A small-molecule ligand and the protein it binds are described below.
Small molecule (SMILES): CC(=O)N[C@H]1[C@H](O[C@H]2[C@H](O)[C@@H](NC(C)=O)CO[C@@H]2CO)O[C@H](CO)[C@@H](O)[C@@H]1O

Binding-site contacts:
Ligand atom C1 contacts residue ASN204 of chain 1.A at 1.4 Å.
Ligand atom C5 contacts residue ASP205 of chain 1.A at 4.0 Å.
Ligand atom C2 contacts residue ASN204 of chain 1.A at 2.5 Å.
Ligand atom C7 contacts residue ASN204 of chain 1.A at 3.6 Å.
Ligand atom O7 contacts residue TRP208 of chain 1.A at 3.4 Å.
Ligand atom O6 contacts residue ASP205 of chain 1.A at 2.7 Å (salt-bridge).
Ligand atom C4 contacts residue ASN204 of chain 1.A at 4.1 Å.
Ligand atom O4 contacts residue LYS75 of chain 1.A at 3.6 Å.
Ligand atom O6 contacts residue SER76 of chain 1.A at 4.2 Å.
Ligand atom C8 contacts residue LEU93 of chain 1.A at 3.9 Å (hydrophobic).
Ligand atom C5 contacts residue ASN204 of chain 1.A at 3.6 Å.
Ligand atom O7 contacts residue LEU93 of chain 1.A at 3.7 Å.
Ligand atom O6 contacts residue SER77 of chain 1.A at 3.7 Å.
Ligand atom C6 contacts residue LYS75 of chain 1.A at 3.7 Å.
Ligand atom C8 contacts residue GOL1 of chain 1.K at 3.6 Å.
Ligand atom C3 contacts residue ASN204 of chain 1.A at 3.7 Å.
Ligand atom C1 contacts residue TRP208 of chain 1.A at 3.7 Å (hydrophobic).
Ligand atom O5 contacts residue TRP208 of chain 1.A at 3.8 Å.
Ligand atom O7 contacts residue GOL1 of chain 1.K at 2.8 Å (h-bond).
Ligand atom C7 contacts residue LEU93 of chain 1.A at 4.0 Å (hydrophobic).
Ligand atom C4 contacts residue LYS75 of chain 1.A at 4.2 Å.
Ligand atom N2 contacts residue ASN204 of chain 1.A at 3.0 Å (h-bond).
Ligand atom O5 contacts residue ASN204 of chain 1.A at 2.2 Å (h-bond).
Ligand atom C6 contacts residue ASP205 of chain 1.A at 3.6 Å.
Ligand atom C6 contacts residue SER76 of chain 1.A at 3.8 Å.
Ligand atom C7 contacts residue GOL1 of chain 1.K at 3.5 Å.
Ligand atom C7 contacts residue TRP208 of chain 1.A at 4.1 Å (hydrophobic).
Ligand atom C5 contacts residue LYS75 of chain 1.A at 4.0 Å.
Ligand atom O5 contacts residue ASP205 of chain 1.A at 3.4 Å (salt-bridge).
Ligand atom C3 contacts residue LYS75 of chain 1.A at 4.2 Å.
Ligand atom C8 contacts residue TRP208 of chain 1.A at 4.1 Å (hydrophobic).
Ligand atom C6 contacts residue TRP208 of chain 1.A at 3.6 Å (hydrophobic).
Ligand atom C8 contacts residue GLN244 of chain 1.A at 3.7 Å.
Ligand atom C8 contacts residue ALA243 of chain 1.A at 4.3 Å (hydrophobic).
Ligand atom O7 contacts residue ASN204 of chain 1.A at 3.8 Å.
Ligand atom O6 contacts residue GLU209 of chain 1.A at 4.1 Å.
Ligand atom C8 contacts residue GLU214 of chain 1.A at 3.8 Å.
Ligand atom C5 contacts residue TRP208 of chain 1.A at 3.6 Å (hydrophobic).
Ligand atom C6 contacts residue SER77 of chain 1.A at 4.1 Å.
Ligand atom C8 contacts residue ARG225 of chain 1.A at 4.2 Å.

Sequence of chain 1.A:
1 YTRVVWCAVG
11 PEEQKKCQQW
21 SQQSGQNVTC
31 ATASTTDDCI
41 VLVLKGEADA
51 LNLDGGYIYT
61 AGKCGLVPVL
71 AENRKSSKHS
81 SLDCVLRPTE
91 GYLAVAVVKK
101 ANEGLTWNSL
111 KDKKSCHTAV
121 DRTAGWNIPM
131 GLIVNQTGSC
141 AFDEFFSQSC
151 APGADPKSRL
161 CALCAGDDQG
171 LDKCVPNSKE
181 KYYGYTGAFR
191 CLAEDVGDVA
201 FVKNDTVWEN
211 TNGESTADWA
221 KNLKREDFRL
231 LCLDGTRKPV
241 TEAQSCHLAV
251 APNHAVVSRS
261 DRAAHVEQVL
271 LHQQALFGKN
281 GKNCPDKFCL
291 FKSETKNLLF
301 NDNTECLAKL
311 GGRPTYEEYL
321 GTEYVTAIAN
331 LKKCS